A small-molecule ligand and the protein it binds are described below.
Small molecule (SMILES): O=S(=O)(O)c1cccc2cccc(Nc3ccccc3)c12

Sequence of chain 1.K:
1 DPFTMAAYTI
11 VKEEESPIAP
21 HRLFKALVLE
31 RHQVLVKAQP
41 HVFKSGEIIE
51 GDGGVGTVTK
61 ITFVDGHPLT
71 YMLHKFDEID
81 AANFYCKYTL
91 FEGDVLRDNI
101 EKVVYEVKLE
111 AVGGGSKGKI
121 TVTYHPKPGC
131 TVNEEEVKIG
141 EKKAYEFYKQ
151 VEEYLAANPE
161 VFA

Binding-site contacts:
Ligand atom O1 contacts residue MET72 of chain 1.K at 4.0 Å.
Ligand atom C16 contacts residue TYR105 of chain 1.K at 3.6 Å (hydrophobic).
Ligand atom C3 contacts residue PHE63 of chain 1.K at 3.3 Å (hydrophobic).
Ligand atom C2 contacts residue VAL95 of chain 1.K at 3.9 Å (hydrophobic).
Ligand atom C15 contacts residue VAL95 of chain 1.K at 3.8 Å (hydrophobic).
Ligand atom C11 contacts residue MET72 of chain 1.K at 4.0 Å (hydrophobic).
Ligand atom O3 contacts residue ARG31 of chain 1.K at 2.5 Å (salt-bridge).
Ligand atom C13 contacts residue ILE139 of chain 1.K at 4.1 Å (hydrophobic).
Ligand atom C16 contacts residue VAL95 of chain 1.K at 3.7 Å (hydrophobic).
Ligand atom C2 contacts residue MET72 of chain 1.K at 4.0 Å (hydrophobic).
Ligand atom C4 contacts residue PHE63 of chain 1.K at 4.0 Å (hydrophobic).
Ligand atom C11 contacts residue VAL95 of chain 1.K at 3.4 Å (hydrophobic).
Ligand atom S contacts residue ARG31 of chain 1.K at 3.8 Å.
Ligand atom C13 contacts residue VAL95 of chain 1.K at 3.4 Å (hydrophobic).
Ligand atom C12 contacts residue VAL95 of chain 1.K at 3.2 Å (hydrophobic).
Ligand atom N contacts residue VAL95 of chain 1.K at 4.1 Å.
Ligand atom C14 contacts residue GLY140 of chain 1.K at 3.5 Å.
Ligand atom O2 contacts residue TYR105 of chain 1.K at 3.7 Å.
Ligand atom C15 contacts residue LEU90 of chain 1.K at 3.9 Å (hydrophobic).
Ligand atom C13 contacts residue GLY140 of chain 1.K at 3.6 Å.
Ligand atom C6 contacts residue GLN39 of chain 1.K at 4.0 Å.
Ligand atom C10 contacts residue LYS143 of chain 1.K at 4.1 Å.
Ligand atom O1 contacts residue ARG31 of chain 1.K at 4.1 Å.
Ligand atom C5 contacts residue LYS143 of chain 1.K at 3.7 Å.
Ligand atom C7 contacts residue ALA144 of chain 1.K at 3.9 Å (hydrophobic).
Ligand atom O3 contacts residue ALA144 of chain 1.K at 3.3 Å.
Ligand atom C8 contacts residue ALA144 of chain 1.K at 3.5 Å (hydrophobic).
Ligand atom C2 contacts residue PHE63 of chain 1.K at 3.4 Å (hydrophobic).
Ligand atom C14 contacts residue VAL95 of chain 1.K at 3.7 Å (hydrophobic).
Ligand atom C1 contacts residue MET72 of chain 1.K at 3.8 Å (hydrophobic).
Ligand atom C14 contacts residue GLU136 of chain 1.K at 4.0 Å.
Ligand atom C8 contacts residue LYS143 of chain 1.K at 3.2 Å.
Ligand atom C7 contacts residue PHE147 of chain 1.K at 4.1 Å (hydrophobic).
Ligand atom O2 contacts residue ALA144 of chain 1.K at 4.0 Å.
Ligand atom C7 contacts residue LYS143 of chain 1.K at 2.8 Å.
Ligand atom O2 contacts residue GLY140 of chain 1.K at 3.4 Å (h-bond).
Ligand atom C16 contacts residue LEU90 of chain 1.K at 3.6 Å (hydrophobic).
Ligand atom N contacts residue MET72 of chain 1.K at 3.2 Å (h-bond).
Ligand atom C6 contacts residue LYS143 of chain 1.K at 3.3 Å.
Ligand atom C15 contacts residue TYR105 of chain 1.K at 3.6 Å (hydrophobic).